Sequence of chain 4.J:
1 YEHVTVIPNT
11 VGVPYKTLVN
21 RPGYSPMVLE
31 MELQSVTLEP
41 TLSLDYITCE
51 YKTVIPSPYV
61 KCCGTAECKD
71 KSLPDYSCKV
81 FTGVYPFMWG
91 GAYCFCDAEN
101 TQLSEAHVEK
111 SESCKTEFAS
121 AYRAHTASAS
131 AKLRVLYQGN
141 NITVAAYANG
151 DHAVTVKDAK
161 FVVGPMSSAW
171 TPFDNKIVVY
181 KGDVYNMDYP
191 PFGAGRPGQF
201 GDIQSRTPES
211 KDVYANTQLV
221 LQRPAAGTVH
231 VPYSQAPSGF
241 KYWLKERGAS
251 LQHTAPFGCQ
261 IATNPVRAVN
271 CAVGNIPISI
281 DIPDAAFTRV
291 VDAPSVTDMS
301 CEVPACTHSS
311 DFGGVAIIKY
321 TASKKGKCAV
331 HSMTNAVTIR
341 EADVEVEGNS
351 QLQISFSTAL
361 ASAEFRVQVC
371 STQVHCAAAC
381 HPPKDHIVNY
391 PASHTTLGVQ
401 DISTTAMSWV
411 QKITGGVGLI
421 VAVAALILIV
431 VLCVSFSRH

Sequence of chain 4.K:
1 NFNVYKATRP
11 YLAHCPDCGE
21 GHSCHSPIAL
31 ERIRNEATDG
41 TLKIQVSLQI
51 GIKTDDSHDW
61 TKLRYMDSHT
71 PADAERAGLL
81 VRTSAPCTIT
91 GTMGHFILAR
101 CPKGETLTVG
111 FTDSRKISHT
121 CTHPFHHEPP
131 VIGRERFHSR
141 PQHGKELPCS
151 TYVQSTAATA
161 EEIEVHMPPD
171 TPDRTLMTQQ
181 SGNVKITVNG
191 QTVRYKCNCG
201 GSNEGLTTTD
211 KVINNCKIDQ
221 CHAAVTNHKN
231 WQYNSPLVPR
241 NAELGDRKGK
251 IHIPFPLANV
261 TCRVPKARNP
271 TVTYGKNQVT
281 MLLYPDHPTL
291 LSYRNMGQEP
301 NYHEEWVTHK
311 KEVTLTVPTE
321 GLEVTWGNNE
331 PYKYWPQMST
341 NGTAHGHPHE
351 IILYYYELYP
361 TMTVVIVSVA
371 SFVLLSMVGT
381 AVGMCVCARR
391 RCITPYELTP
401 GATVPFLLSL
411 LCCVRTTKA

A small-molecule ligand and the protein it binds are described below.
Small molecule (SMILES): CC(=O)N[C@@H]1[C@@H](O)[C@H](O)[C@@H](CO)O[C@H]1O

Binding-site contacts:
Ligand atom O3 contacts residue THR116 of chain 4.J at 4.4 Å.
Ligand atom C3 contacts residue ASN259 of chain 4.K at 3.8 Å.
Ligand atom C5 contacts residue ASN259 of chain 4.K at 3.7 Å.
Ligand atom C2 contacts residue THR116 of chain 4.J at 3.8 Å.
Ligand atom C8 contacts residue THR116 of chain 4.J at 3.8 Å.
Ligand atom C7 contacts residue THR116 of chain 4.J at 3.8 Å.
Ligand atom O4 contacts residue LYS181 of chain 4.J at 4.0 Å.
Ligand atom C6 contacts residue LYS181 of chain 4.J at 4.2 Å.
Ligand atom C2 contacts residue ASN259 of chain 4.K at 2.5 Å.
Ligand atom O6 contacts residue LYS181 of chain 4.J at 4.3 Å.
Ligand atom C4 contacts residue LYS181 of chain 4.J at 4.2 Å.
Ligand atom O7 contacts residue ASN259 of chain 4.K at 3.0 Å (h-bond).
Ligand atom O5 contacts residue ASN259 of chain 4.K at 2.4 Å (h-bond).
Ligand atom C3 contacts residue THR116 of chain 4.J at 4.0 Å.
Ligand atom C1 contacts residue THR116 of chain 4.J at 4.0 Å.
Ligand atom N2 contacts residue THR116 of chain 4.J at 3.0 Å (h-bond).
Ligand atom C1 contacts residue ASN259 of chain 4.K at 1.4 Å.
Ligand atom C5 contacts residue LYS181 of chain 4.J at 3.5 Å.
Ligand atom C8 contacts residue ASN259 of chain 4.K at 4.4 Å.
Ligand atom N2 contacts residue ASN259 of chain 4.K at 2.9 Å (h-bond).
Ligand atom O5 contacts residue LYS181 of chain 4.J at 4.4 Å.
Ligand atom C7 contacts residue ASN259 of chain 4.K at 3.2 Å.
Ligand atom C4 contacts residue ASN259 of chain 4.K at 4.2 Å.
Ligand atom C3 contacts residue LYS181 of chain 4.J at 4.4 Å.